Binding-site contacts:
Ligand atom C7 contacts residue ASN238 of chain 1.TA at 3.0 Å.
Ligand atom O5 contacts residue ASN238 of chain 1.TA at 2.4 Å (h-bond).
Ligand atom O6 contacts residue VAL212 of chain 1.TA at 3.7 Å.
Ligand atom C8 contacts residue THR171 of chain 1.TA at 3.8 Å.
Ligand atom C3 contacts residue ASN238 of chain 1.TA at 3.8 Å.
Ligand atom C4 contacts residue ASN238 of chain 1.TA at 4.2 Å.
Ligand atom O5 contacts residue VAL212 of chain 1.TA at 3.6 Å.
Ligand atom N2 contacts residue ASN238 of chain 1.TA at 2.6 Å (h-bond).
Ligand atom O7 contacts residue ASN238 of chain 1.TA at 3.6 Å.
Ligand atom C5 contacts residue ASN238 of chain 1.TA at 3.7 Å.
Ligand atom C2 contacts residue ASN238 of chain 1.TA at 2.5 Å.
Ligand atom C8 contacts residue ASN238 of chain 1.TA at 3.4 Å.
Ligand atom O7 contacts residue LYS236 of chain 1.TA at 4.5 Å.
Ligand atom C1 contacts residue ASN238 of chain 1.TA at 1.4 Å.
Ligand atom C1 contacts residue VAL212 of chain 1.TA at 4.2 Å (hydrophobic).

The small molecule below binds the protein below.
Small molecule (SMILES): CC(=O)N[C@@H]1[C@@H](O)[C@H](O)[C@@H](CO)O[C@H]1O

Sequence of chain 1.TA:
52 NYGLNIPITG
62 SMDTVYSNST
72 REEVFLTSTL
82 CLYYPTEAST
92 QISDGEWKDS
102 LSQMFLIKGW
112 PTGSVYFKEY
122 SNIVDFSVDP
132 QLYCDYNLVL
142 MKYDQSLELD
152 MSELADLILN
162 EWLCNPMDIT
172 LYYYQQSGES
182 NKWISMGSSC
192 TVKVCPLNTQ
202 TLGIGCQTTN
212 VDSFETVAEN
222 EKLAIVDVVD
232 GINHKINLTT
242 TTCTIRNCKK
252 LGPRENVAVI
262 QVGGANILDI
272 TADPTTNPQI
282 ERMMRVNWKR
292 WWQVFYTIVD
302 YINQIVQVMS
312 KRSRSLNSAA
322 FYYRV